This protein binds this small molecule.
Small molecule (SMILES): CC(=O)N[C@H]1[C@H](O[C@H]2[C@H](O)[C@@H](NC(C)=O)CO[C@@H]2CO)O[C@H](CO)[C@@H](O)[C@@H]1O

Binding-site contacts:
Ligand atom C3 contacts residue THR156 of chain 13.A at 4.0 Å.
Ligand atom O5 contacts residue THR156 of chain 13.A at 4.2 Å.
Ligand atom C8 contacts residue ASN154 of chain 13.A at 3.9 Å.
Ligand atom C1 contacts residue THR156 of chain 13.A at 3.4 Å.
Ligand atom N2 contacts residue ASN154 of chain 13.A at 3.8 Å.
Ligand atom O5 contacts residue ASN154 of chain 13.A at 4.0 Å.
Ligand atom O7 contacts residue ASN154 of chain 13.A at 3.3 Å (h-bond).
Ligand atom C5 contacts residue THR156 of chain 13.A at 4.3 Å.
Ligand atom C7 contacts residue GLY150 of chain 13.A at 4.3 Å.
Ligand atom C7 contacts residue ASN154 of chain 13.A at 3.5 Å.
Ligand atom O7 contacts residue GLY150 of chain 13.A at 3.4 Å (h-bond).
Ligand atom C2 contacts residue ASN154 of chain 13.A at 4.0 Å.
Ligand atom C2 contacts residue THR156 of chain 13.A at 3.9 Å.
Ligand atom C1 contacts residue MET151 of chain 13.A at 4.4 Å (hydrophobic).
Ligand atom N2 contacts residue THR156 of chain 13.A at 3.8 Å.
Ligand atom C1 contacts residue ASN154 of chain 13.A at 3.0 Å.

Sequence of chain 13.A:
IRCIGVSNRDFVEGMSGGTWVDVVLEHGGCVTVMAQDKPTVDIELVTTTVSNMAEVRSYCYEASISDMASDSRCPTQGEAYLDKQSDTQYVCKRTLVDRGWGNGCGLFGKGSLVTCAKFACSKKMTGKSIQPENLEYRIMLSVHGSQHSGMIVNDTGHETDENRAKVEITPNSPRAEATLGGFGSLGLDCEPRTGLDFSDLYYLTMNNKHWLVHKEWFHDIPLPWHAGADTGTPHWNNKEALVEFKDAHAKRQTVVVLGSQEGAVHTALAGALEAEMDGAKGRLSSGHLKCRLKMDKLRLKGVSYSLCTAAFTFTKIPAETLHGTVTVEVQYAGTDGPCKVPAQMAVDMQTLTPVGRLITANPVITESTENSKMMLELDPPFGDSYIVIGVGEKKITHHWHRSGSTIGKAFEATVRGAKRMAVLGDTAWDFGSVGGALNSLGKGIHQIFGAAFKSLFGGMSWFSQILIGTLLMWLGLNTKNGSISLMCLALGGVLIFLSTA